Sequence of chain 1.J:
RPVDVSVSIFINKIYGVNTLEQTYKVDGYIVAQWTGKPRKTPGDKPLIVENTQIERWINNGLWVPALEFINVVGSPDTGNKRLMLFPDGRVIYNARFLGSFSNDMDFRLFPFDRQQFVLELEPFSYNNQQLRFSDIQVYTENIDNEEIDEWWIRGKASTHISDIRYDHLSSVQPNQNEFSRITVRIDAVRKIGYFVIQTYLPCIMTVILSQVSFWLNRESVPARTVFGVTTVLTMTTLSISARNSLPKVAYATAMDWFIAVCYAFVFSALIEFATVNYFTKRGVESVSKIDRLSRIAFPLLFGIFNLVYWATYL

Sequence of chain 1.F:
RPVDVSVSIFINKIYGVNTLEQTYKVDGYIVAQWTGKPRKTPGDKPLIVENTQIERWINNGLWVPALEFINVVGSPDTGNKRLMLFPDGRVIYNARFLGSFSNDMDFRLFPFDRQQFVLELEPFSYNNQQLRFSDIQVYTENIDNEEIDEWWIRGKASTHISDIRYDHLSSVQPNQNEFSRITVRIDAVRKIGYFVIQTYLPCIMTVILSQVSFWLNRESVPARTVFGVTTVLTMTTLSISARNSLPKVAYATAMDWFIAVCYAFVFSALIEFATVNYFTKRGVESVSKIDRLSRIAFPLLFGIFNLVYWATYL

Binding-site contacts:
Ligand atom C9 contacts residue TRP224 of chain 1.J at 3.4 Å (hydrophobic).
Ligand atom C18 contacts residue THR284 of chain 1.F at 3.9 Å.
Ligand atom O20 contacts residue THR284 of chain 1.F at 2.9 Å (h-bond).
Ligand atom C16 contacts residue THR284 of chain 1.F at 3.7 Å.
Ligand atom C6 contacts residue ILE217 of chain 1.J at 4.0 Å (hydrophobic).
Ligand atom C5 contacts residue TRP224 of chain 1.J at 4.1 Å (hydrophobic).
Ligand atom O3 contacts residue TRP224 of chain 1.J at 4.2 Å.
Ligand atom C1 contacts residue TRP224 of chain 1.J at 4.2 Å (hydrophobic).
Ligand atom C11 contacts residue TRP224 of chain 1.J at 3.8 Å (hydrophobic).
Ligand atom C15 contacts residue TRP224 of chain 1.J at 3.9 Å (hydrophobic).
Ligand atom C3 contacts residue PRO308 of chain 1.J at 4.0 Å (hydrophobic).
Ligand atom C17 contacts residue TRP224 of chain 1.J at 3.5 Å (hydrophobic).
Ligand atom C15 contacts residue THR284 of chain 1.F at 4.4 Å.
Ligand atom C16 contacts residue ALA283 of chain 1.F at 3.3 Å (hydrophobic).
Ligand atom C6 contacts residue VAL221 of chain 1.J at 3.5 Å (hydrophobic).
Ligand atom C7 contacts residue TRP224 of chain 1.J at 3.9 Å (hydrophobic).
Ligand atom C18 contacts residue ILE280 of chain 1.F at 4.3 Å (hydrophobic).
Ligand atom C20 contacts residue TRP224 of chain 1.J at 4.3 Å (hydrophobic).
Ligand atom C2 contacts residue PRO308 of chain 1.J at 4.2 Å (hydrophobic).
Ligand atom C6 contacts residue ILE280 of chain 1.F at 4.2 Å (hydrophobic).
Ligand atom O3 contacts residue GLN220 of chain 1.J at 2.8 Å (h-bond).
Ligand atom C17 contacts residue THR284 of chain 1.F at 4.3 Å.
Ligand atom C21 contacts residue TYR287 of chain 1.F at 4.4 Å (hydrophobic).
Ligand atom C3 contacts residue GLN220 of chain 1.J at 3.7 Å.
Ligand atom O11 contacts residue TRP224 of chain 1.J at 4.3 Å.
Ligand atom C15 contacts residue ALA283 of chain 1.F at 3.7 Å (hydrophobic).
Ligand atom C3 contacts residue ILE217 of chain 1.J at 4.4 Å (hydrophobic).
Ligand atom C4 contacts residue GLN220 of chain 1.J at 4.3 Å.
Ligand atom C20 contacts residue THR284 of chain 1.F at 3.9 Å.
Ligand atom C10 contacts residue TRP224 of chain 1.J at 4.2 Å (hydrophobic).
Ligand atom C16 contacts residue TRP224 of chain 1.J at 4.0 Å (hydrophobic).
Ligand atom C19 contacts residue ILE280 of chain 1.F at 4.4 Å (hydrophobic).
Ligand atom O3 contacts residue PRO308 of chain 1.J at 3.2 Å.
Ligand atom C13 contacts residue TRP224 of chain 1.J at 4.0 Å (hydrophobic).
Ligand atom C4 contacts residue ILE217 of chain 1.J at 3.9 Å (hydrophobic).
Ligand atom C14 contacts residue TRP224 of chain 1.J at 3.5 Å (hydrophobic).
Ligand atom C21 contacts residue TRP224 of chain 1.J at 3.9 Å (hydrophobic).
Ligand atom C12 contacts residue TRP224 of chain 1.J at 3.5 Å (hydrophobic).
Ligand atom C7 contacts residue VAL221 of chain 1.J at 3.7 Å (hydrophobic).
Ligand atom C8 contacts residue TRP224 of chain 1.J at 4.0 Å (hydrophobic).

A small-molecule ligand and the protein it binds are described below.
Small molecule (SMILES): CC(=O)[C@H]1CC[C@H]2[C@@H]3CC[C@H]4C[C@H](O)CC[C@]4(C)[C@H]3C(=O)C[C@]12C